A protein and the small-molecule ligand that binds it are described below.
Small molecule (SMILES): C[C@@H](c1ccc(Cl)cc1)n1cnc(-c2ccccc2)c1-c1c(C(=O)Nc2cccnc2N2CCC(N3CCCOC3=O)CC2)[nH]c2cc(Cl)ccc12

Binding-site contacts:
Ligand atom C21 contacts residue LEU39 of chain 1.A at 3.8 Å (hydrophobic).
Ligand atom CL3 contacts residue PHE71 of chain 1.A at 3.9 Å.
Ligand atom C4 contacts residue HIS81 of chain 1.A at 3.6 Å.
Ligand atom C8 contacts residue HIS81 of chain 1.A at 3.5 Å.
Ligand atom C66 contacts residue MET47 of chain 1.A at 3.8 Å (hydrophobic).
Ligand atom C78 contacts residue VAL78 of chain 1.A at 3.8 Å (hydrophobic).
Ligand atom CL3 contacts residue ILE84 of chain 1.A at 3.9 Å.
Ligand atom C9 contacts residue LEU39 of chain 1.A at 3.8 Å (hydrophobic).
Ligand atom C6 contacts residue VAL78 of chain 1.A at 3.5 Å (hydrophobic).
Ligand atom C9 contacts residue HIS81 of chain 1.A at 3.7 Å.
Ligand atom C28 contacts residue ILE46 of chain 1.A at 3.7 Å (hydrophobic).
Ligand atom C3 contacts residue HIS81 of chain 1.A at 3.9 Å.
Ligand atom CL1 contacts residue HIS81 of chain 1.A at 3.7 Å.
Ligand atom CL3 contacts residue LEU42 of chain 1.A at 3.9 Å.
Ligand atom C69 contacts residue GLN57 of chain 1.A at 3.3 Å.
Ligand atom C24 contacts residue LEU39 of chain 1.A at 3.6 Å (hydrophobic).
Ligand atom CL3 contacts residue ILE46 of chain 1.A at 3.8 Å.
Ligand atom C80 contacts residue MET47 of chain 1.A at 3.9 Å (hydrophobic).
Ligand atom C78 contacts residue GLN57 of chain 1.A at 3.6 Å.
Ligand atom O35 contacts residue PHE40 of chain 1.A at 3.9 Å.
Ligand atom C82 contacts residue MET47 of chain 1.A at 3.6 Å (hydrophobic).
Ligand atom C6 contacts residue HIS81 of chain 1.A at 3.4 Å.
Ligand atom N22 contacts residue LEU39 of chain 1.A at 2.8 Å (h-bond).
Ligand atom C30 contacts residue ILE46 of chain 1.A at 3.6 Å (hydrophobic).
Ligand atom CL1 contacts residue ILE84 of chain 1.A at 3.7 Å.
Ligand atom C31 contacts residue GLY43 of chain 1.A at 3.7 Å.
Ligand atom CL1 contacts residue TYR85 of chain 1.A at 3.7 Å.
Ligand atom C80 contacts residue ILE46 of chain 1.A at 3.6 Å (hydrophobic).
Ligand atom O35 contacts residue LEU39 of chain 1.A at 3.4 Å (h-bond).
Ligand atom C24 contacts residue GLY43 of chain 1.A at 3.8 Å.
Ligand atom C80 contacts residue TYR52 of chain 1.A at 3.8 Å (hydrophobic).
Ligand atom C76 contacts residue VAL78 of chain 1.A at 3.6 Å (hydrophobic).
Ligand atom C21 contacts residue GLY43 of chain 1.A at 4.0 Å.
Ligand atom C26 contacts residue VAL78 of chain 1.A at 3.9 Å (hydrophobic).
Ligand atom C4 contacts residue VAL78 of chain 1.A at 3.7 Å (hydrophobic).
Ligand atom C82 contacts residue ILE46 of chain 1.A at 3.6 Å (hydrophobic).
Ligand atom C31 contacts residue LEU39 of chain 1.A at 3.5 Å (hydrophobic).
Ligand atom N22 contacts residue GLY43 of chain 1.A at 3.5 Å.
Ligand atom C31 contacts residue LEU42 of chain 1.A at 3.6 Å (hydrophobic).
Ligand atom C2 contacts residue HIS81 of chain 1.A at 3.9 Å.

Sequence of chain 1.A:
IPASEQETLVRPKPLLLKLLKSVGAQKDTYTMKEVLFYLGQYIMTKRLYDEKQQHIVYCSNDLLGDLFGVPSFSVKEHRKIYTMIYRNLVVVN